The protein below binds the small molecule below.
Small molecule (SMILES): Cc1cc(F)c(NC(=O)NCCC(C)(C)C)cc1Nc1ccc2ncn(C)c(=O)c2c1F

Binding-site contacts:
Ligand atom O24 contacts residue LEU79 of chain 1.D at 3.2 Å.
Ligand atom C10 contacts residue THR94 of chain 1.D at 3.3 Å.
Ligand atom C12 contacts residue ALA46 of chain 1.D at 3.7 Å (hydrophobic).
Ligand atom N22 contacts residue GLU66 of chain 1.D at 2.9 Å (salt-bridge).
Ligand atom C3 contacts residue THR94 of chain 1.D at 3.4 Å.
Ligand atom N25 contacts residue ASP159 of chain 1.D at 3.6 Å.
Ligand atom C6 contacts residue ASP159 of chain 1.D at 3.5 Å.
Ligand atom C10 contacts residue ALA46 of chain 1.D at 3.7 Å (hydrophobic).
Ligand atom O24 contacts residue GLY158 of chain 1.D at 3.5 Å.
Ligand atom C1 contacts residue LYS48 of chain 1.D at 3.6 Å.
Ligand atom C11 contacts residue THR94 of chain 1.D at 3.6 Å.
Ligand atom C23 contacts residue ASP159 of chain 1.D at 3.4 Å.
Ligand atom C4 contacts residue LYS48 of chain 1.D at 3.8 Å.
Ligand atom C11 contacts residue ALA46 of chain 1.D at 3.4 Å (hydrophobic).
Ligand atom F15 contacts residue VAL36 of chain 1.D at 3.6 Å.
Ligand atom C11 contacts residue GLN95 of chain 1.D at 3.5 Å.
Ligand atom C26 contacts residue ASP159 of chain 1.D at 3.2 Å.
Ligand atom C21 contacts residue TRP96 of chain 1.D at 3.5 Å (hydrophobic).
Ligand atom N18 contacts residue TRP96 of chain 1.D at 3.7 Å.
Ligand atom F32 contacts residue LEU70 of chain 1.D at 3.2 Å.
Ligand atom O24 contacts residue ASP159 of chain 1.D at 2.7 Å (salt-bridge).
Ligand atom C5 contacts residue LYS48 of chain 1.D at 3.8 Å.
Ligand atom C30 contacts residue GLY158 of chain 1.D at 3.6 Å.
Ligand atom C23 contacts residue GLU66 of chain 1.D at 3.3 Å.
Ligand atom C19 contacts residue CYS97 of chain 1.D at 3.3 Å (hydrophobic).
Ligand atom C10 contacts residue PHE160 of chain 1.D at 3.8 Å (hydrophobic).
Ligand atom F32 contacts residue ILE92 of chain 1.D at 3.2 Å.
Ligand atom C27 contacts residue LEU70 of chain 1.D at 3.6 Å (hydrophobic).
Ligand atom N20 contacts residue CYS97 of chain 1.D at 3.1 Å (h-bond).
Ligand atom N25 contacts residue GLU66 of chain 1.D at 2.9 Å (salt-bridge).
Ligand atom C14 contacts residue PHE160 of chain 1.D at 3.4 Å (hydrophobic).
Ligand atom F15 contacts residue PHE160 of chain 1.D at 3.5 Å.
Ligand atom C26 contacts residue GLY158 of chain 1.D at 3.7 Å.
Ligand atom N8 contacts residue PHE160 of chain 1.D at 3.5 Å.
Ligand atom C9 contacts residue PHE160 of chain 1.D at 3.5 Å (hydrophobic).
Ligand atom N20 contacts residue TRP96 of chain 1.D at 3.6 Å.
Ligand atom N22 contacts residue ASP159 of chain 1.D at 3.6 Å.
Ligand atom C3 contacts residue LYS48 of chain 1.D at 3.8 Å.
Ligand atom C2 contacts residue LYS48 of chain 1.D at 3.8 Å.
Ligand atom C19 contacts residue TRP96 of chain 1.D at 3.5 Å (hydrophobic).

Sequence of chain 1.D:
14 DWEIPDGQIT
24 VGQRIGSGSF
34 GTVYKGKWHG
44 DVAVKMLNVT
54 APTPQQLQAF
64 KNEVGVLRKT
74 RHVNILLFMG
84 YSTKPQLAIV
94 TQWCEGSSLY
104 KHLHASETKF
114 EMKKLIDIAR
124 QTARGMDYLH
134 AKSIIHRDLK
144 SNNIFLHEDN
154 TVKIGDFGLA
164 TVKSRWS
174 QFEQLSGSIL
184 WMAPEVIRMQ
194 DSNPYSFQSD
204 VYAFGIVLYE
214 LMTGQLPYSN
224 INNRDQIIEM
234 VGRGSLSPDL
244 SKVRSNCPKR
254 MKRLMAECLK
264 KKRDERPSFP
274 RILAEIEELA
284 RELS